Binding-site contacts:
Ligand atom O04 contacts residue SER110 of chain 1.B at 3.3 Å.
Ligand atom N07 contacts residue ASP184 of chain 1.B at 2.8 Å (salt-bridge).
Ligand atom N07 contacts residue GLU85 of chain 1.B at 2.8 Å (salt-bridge).
Ligand atom O05 contacts residue PRO61 of chain 1.B at 3.6 Å.
Ligand atom O05 contacts residue GLY58 of chain 1.B at 2.9 Å (h-bond).
Ligand atom C09 contacts residue SER11 of chain 1.B at 3.9 Å.
Ligand atom S03 contacts residue PRO61 of chain 1.B at 3.8 Å.
Ligand atom N07 contacts residue THR111 of chain 1.B at 3.7 Å.
Ligand atom C09 contacts residue ASP184 of chain 1.B at 3.5 Å.
Ligand atom O06 contacts residue SER110 of chain 1.B at 3.2 Å.
Ligand atom C01 contacts residue ASP184 of chain 1.B at 3.1 Å.
Ligand atom O06 contacts residue GLY40 of chain 1.B at 2.8 Å (h-bond).
Ligand atom O04 contacts residue THR111 of chain 1.B at 2.8 Å (h-bond).
Ligand atom O06 contacts residue SER39 of chain 1.B at 3.6 Å.
Ligand atom O05 contacts residue LEU57 of chain 1.B at 3.9 Å.
Ligand atom C01 contacts residue GLY58 of chain 1.B at 3.7 Å.
Ligand atom N11 contacts residue ASN56 of chain 1.B at 2.9 Å (h-bond).
Ligand atom S03 contacts residue GLN9 of chain 1.B at 3.9 Å.
Ligand atom O04 contacts residue PRO61 of chain 1.B at 3.3 Å.
Ligand atom C08 contacts residue ASP184 of chain 1.B at 3.9 Å.
Ligand atom S03 contacts residue GLY58 of chain 1.B at 3.9 Å.
Ligand atom O06 contacts residue TRP155 of chain 1.B at 3.6 Å.
Ligand atom O10 contacts residue GLN9 of chain 1.B at 3.2 Å.
Ligand atom N11 contacts residue ASP184 of chain 1.B at 3.2 Å (salt-bridge).
Ligand atom C08 contacts residue TRP155 of chain 1.B at 3.5 Å (hydrophobic).
Ligand atom C08 contacts residue GLU85 of chain 1.B at 3.4 Å.
Ligand atom O05 contacts residue GLY40 of chain 1.B at 3.2 Å.
Ligand atom C02 contacts residue THR111 of chain 1.B at 3.9 Å.
Ligand atom O10 contacts residue THR10 of chain 1.B at 3.6 Å.
Ligand atom C01 contacts residue THR111 of chain 1.B at 3.4 Å.
Ligand atom C08 contacts residue GLN9 of chain 1.B at 3.9 Å.
Ligand atom S03 contacts residue GLY40 of chain 1.B at 3.5 Å (h-bond).
Ligand atom O05 contacts residue GLN9 of chain 1.B at 2.9 Å (h-bond).
Ligand atom O10 contacts residue SER11 of chain 1.B at 3.1 Å.
Ligand atom N11 contacts residue GLN9 of chain 1.B at 3.6 Å.
Ligand atom C02 contacts residue TRP155 of chain 1.B at 3.6 Å (hydrophobic).
Ligand atom C02 contacts residue GLN9 of chain 1.B at 3.4 Å.
Ligand atom C09 contacts residue GLN9 of chain 1.B at 3.6 Å.
Ligand atom C01 contacts residue GLU85 of chain 1.B at 3.9 Å.
Ligand atom O04 contacts residue GLY58 of chain 1.B at 3.5 Å.

This small molecule binds to this protein.
Small molecule (SMILES): NC(=O)CNCCS(=O)(=O)O

Sequence of chain 1.B:
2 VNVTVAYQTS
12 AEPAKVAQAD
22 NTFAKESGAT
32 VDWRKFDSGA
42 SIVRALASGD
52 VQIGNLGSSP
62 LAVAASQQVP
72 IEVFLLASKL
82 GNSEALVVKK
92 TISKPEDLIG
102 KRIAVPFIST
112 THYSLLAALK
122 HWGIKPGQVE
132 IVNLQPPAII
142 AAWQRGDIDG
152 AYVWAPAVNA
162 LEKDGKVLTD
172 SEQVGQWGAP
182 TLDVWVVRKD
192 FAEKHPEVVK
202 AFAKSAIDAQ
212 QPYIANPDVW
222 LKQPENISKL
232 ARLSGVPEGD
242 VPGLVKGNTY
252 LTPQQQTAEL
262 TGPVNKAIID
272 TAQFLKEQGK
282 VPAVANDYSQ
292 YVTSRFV